Sequence of chain 1.P:
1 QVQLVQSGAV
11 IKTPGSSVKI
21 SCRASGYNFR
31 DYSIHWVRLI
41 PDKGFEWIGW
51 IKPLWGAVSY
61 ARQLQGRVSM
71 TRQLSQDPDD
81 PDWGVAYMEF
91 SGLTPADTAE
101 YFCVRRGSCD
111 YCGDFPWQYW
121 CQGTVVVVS

Binding-site contacts:
Ligand atom O7 contacts residue ARG278 of chain 1.B at 4.4 Å.
Ligand atom C7 contacts residue ASN167 of chain 1.C at 3.8 Å.
Ligand atom N2 contacts residue GLN76 of chain 1.P at 4.5 Å.
Ligand atom C8 contacts residue ASN167 of chain 1.C at 4.3 Å.
Ligand atom C1 contacts residue ARG162 of chain 1.C at 3.5 Å.
Ligand atom N2 contacts residue ASN167 of chain 1.C at 2.8 Å (h-bond).
Ligand atom C8 contacts residue ARG278 of chain 1.B at 4.3 Å.
Ligand atom C8 contacts residue GLN76 of chain 1.P at 4.0 Å.
Ligand atom O5 contacts residue ARG162 of chain 1.C at 2.9 Å (salt-bridge).
Ligand atom C3 contacts residue ASN167 of chain 1.C at 3.8 Å.
Ligand atom C5 contacts residue ARG162 of chain 1.C at 4.0 Å.
Ligand atom O7 contacts residue ASN167 of chain 1.C at 4.2 Å.
Ligand atom C2 contacts residue ASN167 of chain 1.C at 2.4 Å.
Ligand atom O5 contacts residue ASN167 of chain 1.C at 2.4 Å (h-bond).
Ligand atom C5 contacts residue ASN167 of chain 1.C at 3.7 Å.
Ligand atom C6 contacts residue ARG162 of chain 1.C at 4.0 Å.
Ligand atom C4 contacts residue ASN167 of chain 1.C at 4.2 Å.
Ligand atom C1 contacts residue ASN167 of chain 1.C at 1.4 Å.

Sequence of chain 1.B:
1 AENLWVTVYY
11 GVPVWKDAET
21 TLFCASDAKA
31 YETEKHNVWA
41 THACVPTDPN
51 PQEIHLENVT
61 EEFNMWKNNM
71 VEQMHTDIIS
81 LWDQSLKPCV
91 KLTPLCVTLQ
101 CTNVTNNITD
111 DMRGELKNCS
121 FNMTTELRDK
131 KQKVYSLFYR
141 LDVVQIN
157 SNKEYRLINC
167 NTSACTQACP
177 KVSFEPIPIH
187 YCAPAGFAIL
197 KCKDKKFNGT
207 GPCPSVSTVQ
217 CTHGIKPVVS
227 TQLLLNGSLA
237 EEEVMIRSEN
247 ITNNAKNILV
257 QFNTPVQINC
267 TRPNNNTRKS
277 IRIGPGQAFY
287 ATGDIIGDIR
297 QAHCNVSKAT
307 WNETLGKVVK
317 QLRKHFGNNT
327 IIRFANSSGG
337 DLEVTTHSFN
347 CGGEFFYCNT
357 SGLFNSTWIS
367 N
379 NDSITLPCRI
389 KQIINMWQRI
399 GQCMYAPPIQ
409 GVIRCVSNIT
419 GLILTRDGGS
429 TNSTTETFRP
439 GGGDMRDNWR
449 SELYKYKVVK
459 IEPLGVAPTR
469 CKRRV

Sequence of chain 1.C:
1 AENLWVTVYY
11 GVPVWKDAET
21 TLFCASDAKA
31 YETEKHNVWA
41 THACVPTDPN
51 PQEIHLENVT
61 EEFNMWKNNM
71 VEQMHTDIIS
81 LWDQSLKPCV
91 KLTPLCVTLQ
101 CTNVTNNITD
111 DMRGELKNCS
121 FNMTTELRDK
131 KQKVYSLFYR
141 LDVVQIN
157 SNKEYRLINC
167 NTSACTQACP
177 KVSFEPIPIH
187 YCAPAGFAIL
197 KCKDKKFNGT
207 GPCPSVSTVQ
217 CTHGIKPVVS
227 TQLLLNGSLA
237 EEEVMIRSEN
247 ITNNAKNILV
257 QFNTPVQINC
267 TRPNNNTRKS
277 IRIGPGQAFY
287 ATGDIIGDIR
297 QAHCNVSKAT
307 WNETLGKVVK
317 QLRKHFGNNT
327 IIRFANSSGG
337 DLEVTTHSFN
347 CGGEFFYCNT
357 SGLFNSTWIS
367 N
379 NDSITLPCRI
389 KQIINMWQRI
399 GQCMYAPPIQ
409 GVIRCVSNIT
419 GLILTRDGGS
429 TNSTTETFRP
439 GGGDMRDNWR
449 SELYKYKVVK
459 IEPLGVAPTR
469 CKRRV

This small molecule binds to this protein.
Small molecule (SMILES): CC(=O)N[C@@H]1[C@@H](O)[C@H](O)[C@@H](CO)O[C@H]1O